Sequence of chain 1.A:
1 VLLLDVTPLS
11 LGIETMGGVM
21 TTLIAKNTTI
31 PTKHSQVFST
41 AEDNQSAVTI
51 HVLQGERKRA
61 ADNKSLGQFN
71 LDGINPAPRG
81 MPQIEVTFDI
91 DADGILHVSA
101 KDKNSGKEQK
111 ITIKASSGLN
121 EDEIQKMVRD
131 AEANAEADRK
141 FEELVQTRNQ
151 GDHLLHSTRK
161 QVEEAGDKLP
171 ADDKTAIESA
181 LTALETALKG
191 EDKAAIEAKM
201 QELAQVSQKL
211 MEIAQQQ

The small molecule below binds the protein below.
Small molecule (SMILES): CC[C@H](C)[C@H](NC(=O)[C@@H](NC(=O)[C@@H]1CCCN1C(=O)[C@H](CCCN=C(N)N)NC(=O)[C@H](CCCN=C(N)N)NC(=O)[C@@H]1CCCN1)C(C)C)C(=O)N[C@@H](CCSC)C(=O)N[C@@H](CCCN=C(N)N)C(N)=O

Binding-site contacts:
Ligand atom O contacts residue SER39 of chain 1.A at 2.8 Å (h-bond).
Ligand atom CB contacts residue HIS153 of chain 2.A at 3.7 Å.
Ligand atom N contacts residue THR49 of chain 1.A at 3.1 Å (h-bond).
Ligand atom O contacts residue VAL48 of chain 1.A at 3.5 Å.
Ligand atom CG2 contacts residue ALA41 of chain 1.A at 3.4 Å (hydrophobic).
Ligand atom CD contacts residue THR49 of chain 1.A at 3.7 Å.
Ligand atom O contacts residue HIS153 of chain 2.A at 3.2 Å (h-bond).
Ligand atom CA contacts residue THR49 of chain 1.A at 3.6 Å.
Ligand atom O contacts residue PHE38 of chain 1.A at 3.4 Å.
Ligand atom CB contacts residue GLN45 of chain 1.A at 3.5 Å.
Ligand atom O contacts residue THR49 of chain 1.A at 3.0 Å (h-bond).
Ligand atom CB contacts residue ARG8 of chain 2.B at 3.5 Å.
Ligand atom CB contacts residue VAL37 of chain 1.A at 3.7 Å (hydrophobic).
Ligand atom NH1 contacts residue ALA41 of chain 1.A at 3.6 Å.
Ligand atom NH1 contacts residue HIS153 of chain 1.A at 3.3 Å.
Ligand atom CE contacts residue GLY80 of chain 1.A at 3.4 Å.
Ligand atom CB contacts residue PHE38 of chain 1.A at 3.5 Å (hydrophobic).
Ligand atom CD contacts residue ASN70 of chain 1.A at 3.5 Å.
Ligand atom O contacts residue THR49 of chain 1.A at 2.9 Å (h-bond).
Ligand atom C contacts residue HIS153 of chain 2.A at 3.7 Å.
Ligand atom NH2 contacts residue GLU42 of chain 1.A at 2.5 Å.
Ligand atom C contacts residue THR49 of chain 1.A at 3.6 Å.
Ligand atom N contacts residue SER39 of chain 1.A at 3.1 Å (h-bond).
Ligand atom CB contacts residue ALA47 of chain 1.A at 3.6 Å (hydrophobic).
Ligand atom CA contacts residue SER39 of chain 1.A at 3.5 Å.
Ligand atom CG contacts residue ARG8 of chain 2.B at 3.4 Å.
Ligand atom CE contacts residue MET81 of chain 1.A at 3.4 Å (hydrophobic).
Ligand atom NH1 contacts residue THR49 of chain 1.A at 3.5 Å.
Ligand atom CD contacts residue THR49 of chain 1.A at 3.0 Å.
Ligand atom CD contacts residue GLU14 of chain 1.A at 3.5 Å.
Ligand atom CD contacts residue GLU14 of chain 1.A at 3.7 Å.
Ligand atom O contacts residue GLN150 of chain 2.A at 3.4 Å.
Ligand atom CE contacts residue LEU154 of chain 2.A at 3.3 Å (hydrophobic).
Ligand atom NE contacts residue GLU14 of chain 1.A at 2.9 Å (salt-bridge).
Ligand atom NH1 contacts residue ARG8 of chain 2.B at 3.5 Å.
Ligand atom N contacts residue ASN149 of chain 2.A at 3.5 Å (h-bond).
Ligand atom O contacts residue MET16 of chain 1.A at 3.0 Å (h-bond).
Ligand atom O contacts residue THR15 of chain 1.A at 3.2 Å.
Ligand atom CB contacts residue THR49 of chain 1.A at 3.4 Å.
Ligand atom CG contacts residue THR49 of chain 1.A at 3.6 Å.

Sequence of chain 2.B:
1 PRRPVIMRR

Sequence of chain 2.A:
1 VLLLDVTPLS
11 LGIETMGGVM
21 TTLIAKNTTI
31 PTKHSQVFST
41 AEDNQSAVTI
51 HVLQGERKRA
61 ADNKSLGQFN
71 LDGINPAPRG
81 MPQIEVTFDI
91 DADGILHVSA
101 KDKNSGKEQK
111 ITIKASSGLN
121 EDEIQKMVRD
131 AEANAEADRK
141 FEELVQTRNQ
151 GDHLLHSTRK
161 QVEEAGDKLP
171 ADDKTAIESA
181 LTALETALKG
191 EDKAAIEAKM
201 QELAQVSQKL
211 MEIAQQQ